Binding-site contacts:
Ligand atom N contacts residue TYR76 of chain 1.B at 4.1 Å.
Ligand atom N contacts residue VAL55 of chain 1.B at 4.2 Å.
Ligand atom C4 contacts residue TRP117 of chain 1.A at 4.3 Å (hydrophobic).
Ligand atom C1 contacts residue NO1 of chain 1.D at 3.8 Å.
Ligand atom C1 contacts residue TRP117 of chain 1.A at 4.1 Å (hydrophobic).
Ligand atom C1 contacts residue GLN90 of chain 1.A at 3.9 Å.
Ligand atom C4 contacts residue TYR37 of chain 1.B at 3.7 Å (hydrophobic).
Ligand atom C contacts residue TYR37 of chain 1.B at 4.0 Å (hydrophobic).
Ligand atom C2 contacts residue TYR76 of chain 1.B at 4.4 Å (hydrophobic).
Ligand atom C contacts residue TYR76 of chain 1.B at 3.9 Å (hydrophobic).
Ligand atom C3 contacts residue ARG56 of chain 1.B at 3.8 Å.
Ligand atom C3 contacts residue NO1 of chain 1.D at 3.7 Å.
Ligand atom C contacts residue MET40 of chain 1.B at 2.0 Å (hydrophobic).
Ligand atom C4 contacts residue SER113 of chain 1.A at 4.0 Å.
Ligand atom C2 contacts residue VAL52 of chain 1.B at 4.5 Å (hydrophobic).
Ligand atom C1 contacts residue VAL52 of chain 1.B at 4.0 Å (hydrophobic).
Ligand atom C2 contacts residue MET40 of chain 1.B at 4.0 Å (hydrophobic).
Ligand atom C4 contacts residue TYR72 of chain 1.B at 3.5 Å (hydrophobic).
Ligand atom C3 contacts residue VAL52 of chain 1.B at 4.0 Å (hydrophobic).
Ligand atom C3 contacts residue CSD112 of chain 1.A at 4.0 Å.
Ligand atom C4 contacts residue NO1 of chain 1.D at 3.2 Å.
Ligand atom C contacts residue VAL55 of chain 1.B at 3.7 Å (hydrophobic).
Ligand atom N contacts residue TYR37 of chain 1.B at 4.2 Å.
Ligand atom N contacts residue MET40 of chain 1.B at 2.7 Å (h-bond).
Ligand atom C1 contacts residue MET40 of chain 1.B at 3.8 Å (hydrophobic).
Ligand atom C3 contacts residue TYR76 of chain 1.B at 4.3 Å (hydrophobic).
Ligand atom C4 contacts residue TYR76 of chain 1.B at 4.1 Å (hydrophobic).
Ligand atom C2 contacts residue NO1 of chain 1.D at 3.8 Å.

A small-molecule ligand and the protein it binds are described below.
Small molecule (SMILES): [C-]#[N+]C(C)(C)C

Sequence of chain 1.B:
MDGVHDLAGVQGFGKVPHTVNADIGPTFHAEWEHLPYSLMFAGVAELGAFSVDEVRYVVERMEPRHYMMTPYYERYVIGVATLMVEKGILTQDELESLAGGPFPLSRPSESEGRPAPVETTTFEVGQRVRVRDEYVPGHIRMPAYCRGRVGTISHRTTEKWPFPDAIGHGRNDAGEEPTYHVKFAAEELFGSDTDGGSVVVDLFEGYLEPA

Sequence of chain 1.A:
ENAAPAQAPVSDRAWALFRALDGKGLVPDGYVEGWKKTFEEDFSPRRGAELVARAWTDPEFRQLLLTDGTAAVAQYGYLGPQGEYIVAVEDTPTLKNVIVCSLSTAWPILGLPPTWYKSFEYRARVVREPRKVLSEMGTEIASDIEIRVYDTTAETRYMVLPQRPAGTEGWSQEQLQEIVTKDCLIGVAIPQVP